Binding-site contacts:
Ligand atom C contacts residue GLU296 of chain 1.A at 4.0 Å.
Ligand atom CZ contacts residue TRP291 of chain 1.A at 4.0 Å (hydrophobic).
Ligand atom NH1 contacts residue HEM1 of chain 1.E at 3.7 Å.
Ligand atom C contacts residue GLN182 of chain 1.A at 3.8 Å.
Ligand atom O contacts residue ASP301 of chain 1.A at 3.6 Å.
Ligand atom C contacts residue TYR292 of chain 1.A at 3.5 Å (hydrophobic).
Ligand atom NH2 contacts residue HEM1 of chain 1.E at 3.4 Å.
Ligand atom NH1 contacts residue PRO269 of chain 1.A at 3.8 Å.
Ligand atom CB contacts residue PRO269 of chain 1.A at 4.1 Å (hydrophobic).
Ligand atom CG contacts residue VAL271 of chain 1.A at 3.9 Å (hydrophobic).
Ligand atom NH2 contacts residue TRP291 of chain 1.A at 2.9 Å (h-bond).
Ligand atom N contacts residue HEM1 of chain 1.E at 3.0 Å (h-bond).
Ligand atom CD contacts residue PRO269 of chain 1.A at 4.1 Å (hydrophobic).
Ligand atom NH1 contacts residue TRP291 of chain 1.A at 4.2 Å.
Ligand atom NE contacts residue PRO269 of chain 1.A at 3.9 Å.
Ligand atom CA contacts residue GLU296 of chain 1.A at 3.4 Å.
Ligand atom O contacts residue TYR292 of chain 1.A at 2.7 Å (h-bond).
Ligand atom CZ contacts residue PRO269 of chain 1.A at 3.8 Å (hydrophobic).
Ligand atom CB contacts residue GLU296 of chain 1.A at 3.2 Å.
Ligand atom NE contacts residue GLU296 of chain 1.A at 2.9 Å (salt-bridge).
Ligand atom CB contacts residue TYR292 of chain 1.A at 4.1 Å (hydrophobic).
Ligand atom NH2 contacts residue PRO269 of chain 1.A at 4.0 Å.
Ligand atom CZ contacts residue HEM1 of chain 1.E at 4.0 Å.
Ligand atom CD contacts residue GLU296 of chain 1.A at 3.8 Å.
Ligand atom CG contacts residue GLU296 of chain 1.A at 3.5 Å.
Ligand atom NH2 contacts residue GLU296 of chain 1.A at 3.0 Å (salt-bridge).
Ligand atom O contacts residue TYR266 of chain 1.A at 3.5 Å (h-bond).
Ligand atom NH2 contacts residue TYR292 of chain 1.A at 4.1 Å.
Ligand atom CB contacts residue GLN182 of chain 1.A at 3.9 Å.
Ligand atom CA contacts residue GLN182 of chain 1.A at 3.8 Å.
Ligand atom CD contacts residue VAL271 of chain 1.A at 3.7 Å (hydrophobic).
Ligand atom O contacts residue GLN182 of chain 1.A at 3.1 Å (h-bond).
Ligand atom CG contacts residue HEM1 of chain 1.E at 3.9 Å.
Ligand atom CZ contacts residue GLU296 of chain 1.A at 3.7 Å.
Ligand atom C contacts residue ASP301 of chain 1.A at 3.5 Å.
Ligand atom OXT contacts residue TYR292 of chain 1.A at 3.3 Å.
Ligand atom N contacts residue GLU296 of chain 1.A at 2.7 Å (salt-bridge).
Ligand atom OXT contacts residue ASP301 of chain 1.A at 2.7 Å (salt-bridge).
Ligand atom OXT contacts residue GLU296 of chain 1.A at 3.5 Å (salt-bridge).
Ligand atom CA contacts residue HEM1 of chain 1.E at 3.9 Å.

The small molecule below binds the protein below.
Small molecule (SMILES): NC(=[NH2+])NCCC[C@H](N)C(=O)O

Sequence of chain 1.A:
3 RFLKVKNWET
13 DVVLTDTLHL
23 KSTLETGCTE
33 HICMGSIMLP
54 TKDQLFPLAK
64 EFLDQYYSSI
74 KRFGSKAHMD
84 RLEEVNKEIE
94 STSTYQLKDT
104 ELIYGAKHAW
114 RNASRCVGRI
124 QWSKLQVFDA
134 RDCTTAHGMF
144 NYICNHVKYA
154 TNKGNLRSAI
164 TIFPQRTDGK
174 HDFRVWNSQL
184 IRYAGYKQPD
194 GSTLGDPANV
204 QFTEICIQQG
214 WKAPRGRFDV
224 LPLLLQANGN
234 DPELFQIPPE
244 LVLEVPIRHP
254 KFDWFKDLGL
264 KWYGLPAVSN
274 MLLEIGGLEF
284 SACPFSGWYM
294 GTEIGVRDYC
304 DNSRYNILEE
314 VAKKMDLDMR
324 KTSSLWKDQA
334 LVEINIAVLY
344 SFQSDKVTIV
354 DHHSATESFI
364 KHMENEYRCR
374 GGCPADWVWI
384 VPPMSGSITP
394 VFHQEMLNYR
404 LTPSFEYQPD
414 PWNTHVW